A protein and the small-molecule ligand that binds it are described below.
Small molecule (SMILES): CC[C@H](/C=C(/C)[C@@H]1C[C@@H](OC)C[C@H](O)C(C)(C)[C@@]2(O)O[C@@H](C[C@@H](OC)[C@H](O)C(=O)O1)C[C@@H](OC)[C@H]2O)CO

Sequence of chain 23.B:
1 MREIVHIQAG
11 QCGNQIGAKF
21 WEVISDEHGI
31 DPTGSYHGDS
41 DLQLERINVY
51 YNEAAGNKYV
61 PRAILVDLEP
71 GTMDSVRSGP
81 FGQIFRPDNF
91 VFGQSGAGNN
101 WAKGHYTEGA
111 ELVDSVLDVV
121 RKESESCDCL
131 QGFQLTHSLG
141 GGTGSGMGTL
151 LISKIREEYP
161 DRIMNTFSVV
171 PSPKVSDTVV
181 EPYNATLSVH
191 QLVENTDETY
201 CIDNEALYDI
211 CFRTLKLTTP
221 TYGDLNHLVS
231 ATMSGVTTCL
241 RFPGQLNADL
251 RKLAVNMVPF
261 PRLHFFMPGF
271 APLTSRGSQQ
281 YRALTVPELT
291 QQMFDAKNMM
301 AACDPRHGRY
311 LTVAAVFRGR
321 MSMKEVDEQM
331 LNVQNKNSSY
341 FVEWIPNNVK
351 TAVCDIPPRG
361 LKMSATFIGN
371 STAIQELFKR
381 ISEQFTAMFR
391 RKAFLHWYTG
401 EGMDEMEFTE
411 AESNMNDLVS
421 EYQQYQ

Sequence of chain 21.B:
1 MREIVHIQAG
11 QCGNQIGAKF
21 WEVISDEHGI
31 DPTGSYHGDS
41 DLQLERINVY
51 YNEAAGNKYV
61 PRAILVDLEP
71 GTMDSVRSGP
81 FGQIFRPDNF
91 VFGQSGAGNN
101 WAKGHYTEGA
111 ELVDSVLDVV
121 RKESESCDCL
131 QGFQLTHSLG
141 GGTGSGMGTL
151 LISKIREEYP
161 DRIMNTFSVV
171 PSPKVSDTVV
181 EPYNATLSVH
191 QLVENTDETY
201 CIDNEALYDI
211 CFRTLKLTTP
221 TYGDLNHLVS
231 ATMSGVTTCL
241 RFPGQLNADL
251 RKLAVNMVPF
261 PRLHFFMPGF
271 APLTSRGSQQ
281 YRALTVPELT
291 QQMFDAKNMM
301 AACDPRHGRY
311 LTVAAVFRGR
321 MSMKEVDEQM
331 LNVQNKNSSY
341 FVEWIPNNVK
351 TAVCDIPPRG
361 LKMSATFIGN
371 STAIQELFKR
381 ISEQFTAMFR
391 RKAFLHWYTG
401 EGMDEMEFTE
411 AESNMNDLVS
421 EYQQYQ

Binding-site contacts:
Ligand atom C26 contacts residue PHE294 of chain 21.B at 3.9 Å (hydrophobic).
Ligand atom O24 contacts residue TYR310 of chain 21.B at 2.8 Å (h-bond).
Ligand atom C26 contacts residue TYR310 of chain 21.B at 3.8 Å (hydrophobic).
Ligand atom C17 contacts residue LYS122 of chain 23.B at 3.6 Å.
Ligand atom C24 contacts residue PHE294 of chain 21.B at 3.5 Å (hydrophobic).
Ligand atom C7 contacts residue LYS297 of chain 21.B at 3.5 Å.
Ligand atom O2 contacts residue ALA296 of chain 21.B at 3.7 Å.
Ligand atom O7 contacts residue LYS297 of chain 21.B at 3.7 Å.
Ligand atom C16 contacts residue ARG306 of chain 21.B at 3.6 Å.
Ligand atom C27 contacts residue PHE294 of chain 21.B at 4.1 Å (hydrophobic).
Ligand atom O1 contacts residue PHE294 of chain 21.B at 3.3 Å (h-bond).
Ligand atom O2 contacts residue ARG306 of chain 21.B at 3.7 Å.
Ligand atom C18 contacts residue ARG121 of chain 23.B at 4.1 Å.
Ligand atom C10 contacts residue GLU125 of chain 23.B at 3.8 Å.
Ligand atom C5 contacts residue LYS297 of chain 21.B at 3.7 Å.
Ligand atom C20 contacts residue PHE294 of chain 21.B at 3.9 Å (hydrophobic).
Ligand atom C11 contacts residue GLU125 of chain 23.B at 3.9 Å.
Ligand atom O1 contacts residue ASP295 of chain 21.B at 3.7 Å.
Ligand atom C1 contacts residue ASP295 of chain 21.B at 4.0 Å.
Ligand atom C6 contacts residue LYS297 of chain 21.B at 2.9 Å.
Ligand atom C19 contacts residue GLU125 of chain 23.B at 3.7 Å.
Ligand atom C27 contacts residue PHE341 of chain 21.B at 4.0 Å (hydrophobic).
Ligand atom C22 contacts residue TYR340 of chain 21.B at 4.1 Å (hydrophobic).
Ligand atom O1 contacts residue ALA296 of chain 21.B at 3.3 Å (h-bond).
Ligand atom C7 contacts residue ASP118 of chain 23.B at 4.1 Å.
Ligand atom O7 contacts residue ASP118 of chain 23.B at 3.6 Å.
Ligand atom C23 contacts residue PHE294 of chain 21.B at 3.6 Å (hydrophobic).
Ligand atom C2 contacts residue ASP295 of chain 21.B at 3.4 Å.
Ligand atom O8 contacts residue ASP118 of chain 23.B at 2.7 Å (salt-bridge).
Ligand atom O3 contacts residue ARG306 of chain 21.B at 3.2 Å (salt-bridge).
Ligand atom O2 contacts residue ASP295 of chain 21.B at 2.8 Å (salt-bridge).
Ligand atom O11 contacts residue GLU125 of chain 23.B at 2.8 Å (salt-bridge).
Ligand atom O91 contacts residue ASP295 of chain 21.B at 3.6 Å.
Ligand atom C24 contacts residue TYR310 of chain 21.B at 3.6 Å (hydrophobic).
Ligand atom C8 contacts residue ASP118 of chain 23.B at 3.8 Å.
Ligand atom C18 contacts residue GLU125 of chain 23.B at 3.3 Å.
Ligand atom O24 contacts residue PHE294 of chain 21.B at 2.9 Å (h-bond).
Ligand atom C27 contacts residue VAL333 of chain 21.B at 3.8 Å (hydrophobic).
Ligand atom C19 contacts residue LYS122 of chain 23.B at 3.8 Å.
Ligand atom C6 contacts residue ASP118 of chain 23.B at 3.2 Å.